The small molecule below binds the protein below.
Small molecule (SMILES): N[C@@H](Cc1c[nH]c2ccccc12)C(=O)O

Binding-site contacts:
Ligand atom CA contacts residue GLY27 of chain 1.F at 3.5 Å.
Ligand atom CD1 contacts residue THR49 of chain 1.G at 3.8 Å.
Ligand atom CE3 contacts residue HIS34 of chain 1.G at 4.0 Å.
Ligand atom OXT contacts residue HIS51 of chain 1.G at 3.8 Å.
Ligand atom CA contacts residue THR30 of chain 1.F at 3.3 Å.
Ligand atom CZ3 contacts residue GLY23 of chain 1.G at 3.6 Å.
Ligand atom NE1 contacts residue GLN47 of chain 1.G at 2.9 Å (h-bond).
Ligand atom CZ3 contacts residue HIS34 of chain 1.G at 3.9 Å.
Ligand atom N contacts residue ASP29 of chain 1.F at 3.0 Å (salt-bridge).
Ligand atom N contacts residue GLY27 of chain 1.F at 2.7 Å (h-bond).
Ligand atom O contacts residue GLY27 of chain 1.F at 3.0 Å (h-bond).
Ligand atom CE3 contacts residue HIS33 of chain 1.G at 3.9 Å.
Ligand atom CB contacts residue THR30 of chain 1.F at 3.6 Å.
Ligand atom CE3 contacts residue THR30 of chain 1.F at 4.0 Å.
Ligand atom CG contacts residue SER53 of chain 1.F at 3.9 Å.
Ligand atom O contacts residue SER53 of chain 1.F at 3.0 Å (h-bond).
Ligand atom CE2 contacts residue GLN47 of chain 1.G at 4.0 Å.
Ligand atom CB contacts residue SER53 of chain 1.F at 3.5 Å.
Ligand atom CD2 contacts residue THR52 of chain 1.G at 4.0 Å.
Ligand atom CD1 contacts residue SER53 of chain 1.F at 3.6 Å.
Ligand atom CA contacts residue THR25 of chain 1.F at 3.7 Å.
Ligand atom C contacts residue THR49 of chain 1.G at 3.4 Å.
Ligand atom OXT contacts residue THR52 of chain 1.G at 2.9 Å (h-bond).
Ligand atom CB contacts residue THR25 of chain 1.F at 3.6 Å.
Ligand atom N contacts residue THR30 of chain 1.F at 2.9 Å (h-bond).
Ligand atom N contacts residue THR25 of chain 1.F at 2.9 Å (h-bond).
Ligand atom OXT contacts residue GLY27 of chain 1.F at 3.9 Å.
Ligand atom CH2 contacts residue GLY23 of chain 1.G at 3.4 Å.
Ligand atom O contacts residue THR49 of chain 1.G at 3.5 Å (h-bond).
Ligand atom O contacts residue THR25 of chain 1.F at 3.9 Å.
Ligand atom CZ2 contacts residue ILE55 of chain 1.G at 3.9 Å (hydrophobic).
Ligand atom C contacts residue THR52 of chain 1.G at 4.0 Å.
Ligand atom O contacts residue ARG26 of chain 1.F at 3.5 Å.
Ligand atom CH2 contacts residue ILE22 of chain 1.G at 3.9 Å (hydrophobic).
Ligand atom NE1 contacts residue ALA46 of chain 1.G at 3.9 Å.
Ligand atom C contacts residue SER53 of chain 1.F at 3.7 Å.
Ligand atom C contacts residue GLY27 of chain 1.F at 3.4 Å.
Ligand atom OXT contacts residue THR49 of chain 1.G at 2.5 Å (h-bond).
Ligand atom CD1 contacts residue GLN47 of chain 1.G at 3.6 Å.
Ligand atom CZ2 contacts residue THR52 of chain 1.G at 3.9 Å.

Sequence of chain 1.G:
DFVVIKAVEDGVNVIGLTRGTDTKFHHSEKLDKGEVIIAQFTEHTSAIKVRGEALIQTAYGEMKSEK

Sequence of chain 1.F:
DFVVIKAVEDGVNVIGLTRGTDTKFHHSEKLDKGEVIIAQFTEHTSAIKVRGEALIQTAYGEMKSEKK